Sequence of chain 3.A:
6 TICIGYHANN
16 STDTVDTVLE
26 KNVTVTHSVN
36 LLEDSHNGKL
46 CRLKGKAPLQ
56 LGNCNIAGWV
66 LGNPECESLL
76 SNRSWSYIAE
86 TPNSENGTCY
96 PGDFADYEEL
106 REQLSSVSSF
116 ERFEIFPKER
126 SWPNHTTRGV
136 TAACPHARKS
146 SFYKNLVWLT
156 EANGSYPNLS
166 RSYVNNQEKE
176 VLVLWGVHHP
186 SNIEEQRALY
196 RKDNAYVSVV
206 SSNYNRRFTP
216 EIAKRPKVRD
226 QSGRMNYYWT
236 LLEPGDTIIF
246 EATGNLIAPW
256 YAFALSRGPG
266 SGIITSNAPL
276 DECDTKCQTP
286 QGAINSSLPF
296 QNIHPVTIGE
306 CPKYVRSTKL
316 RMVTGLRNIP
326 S

Binding-site contacts:
Ligand atom C3 contacts residue ASN91 of chain 3.A at 3.8 Å.
Ligand atom C6 contacts residue ARG224 of chain 3.A at 4.1 Å.
Ligand atom O7 contacts residue ASN91 of chain 3.A at 2.8 Å (h-bond).
Ligand atom C7 contacts residue CYS94 of chain 3.A at 4.0 Å (hydrophobic).
Ligand atom C5 contacts residue ASN91 of chain 3.A at 3.6 Å.
Ligand atom O7 contacts residue GLY92 of chain 3.A at 4.5 Å.
Ligand atom C4 contacts residue ARG224 of chain 3.A at 4.2 Å.
Ligand atom N2 contacts residue ASN91 of chain 3.A at 3.0 Å (h-bond).
Ligand atom O7 contacts residue CYS94 of chain 3.A at 3.8 Å.
Ligand atom O7 contacts residue ASN68 of chain 3.A at 3.1 Å (h-bond).
Ligand atom C5 contacts residue ARG224 of chain 3.A at 4.5 Å.
Ligand atom O5 contacts residue GLU90 of chain 3.A at 4.5 Å.
Ligand atom N2 contacts residue ARG224 of chain 3.A at 3.8 Å.
Ligand atom C8 contacts residue ASN91 of chain 3.A at 4.4 Å.
Ligand atom O7 contacts residue ARG224 of chain 3.A at 4.2 Å.
Ligand atom C7 contacts residue ASN68 of chain 3.A at 3.7 Å.
Ligand atom C2 contacts residue ASN91 of chain 3.A at 2.5 Å.
Ligand atom C4 contacts residue ASN91 of chain 3.A at 4.2 Å.
Ligand atom O5 contacts residue ASN91 of chain 3.A at 2.3 Å (h-bond).
Ligand atom C8 contacts residue ASN68 of chain 3.A at 3.2 Å.
Ligand atom O5 contacts residue ARG224 of chain 3.A at 3.9 Å.
Ligand atom C8 contacts residue ARG224 of chain 3.A at 4.0 Å.
Ligand atom O6 contacts residue GLU90 of chain 3.A at 4.0 Å.
Ligand atom C7 contacts residue GLU70 of chain 3.A at 4.1 Å.
Ligand atom C8 contacts residue GLU70 of chain 3.A at 3.9 Å.
Ligand atom C2 contacts residue ARG224 of chain 3.A at 3.8 Å.
Ligand atom C8 contacts residue CYS139 of chain 3.A at 4.5 Å (hydrophobic).
Ligand atom N2 contacts residue GLU70 of chain 3.A at 4.1 Å.
Ligand atom C8 contacts residue CYS94 of chain 3.A at 3.6 Å (hydrophobic).
Ligand atom C1 contacts residue ASN91 of chain 3.A at 1.4 Å.
Ligand atom O6 contacts residue ARG224 of chain 3.A at 4.2 Å.
Ligand atom C7 contacts residue ASN91 of chain 3.A at 3.1 Å.
Ligand atom C8 contacts residue PRO69 of chain 3.A at 4.4 Å (hydrophobic).
Ligand atom C8 contacts residue PRO140 of chain 3.A at 4.2 Å (hydrophobic).
Ligand atom O3 contacts residue ARG224 of chain 3.A at 2.8 Å (salt-bridge).
Ligand atom C1 contacts residue GLU70 of chain 3.A at 4.5 Å.
Ligand atom C3 contacts residue ARG224 of chain 3.A at 3.7 Å.
Ligand atom C7 contacts residue ARG224 of chain 3.A at 3.8 Å.

A protein and the small-molecule ligand that binds it are described below.
Small molecule (SMILES): CC(=O)N[C@H]1[C@H](O[C@H]2[C@H](O)[C@@H](NC(C)=O)CO[C@@H]2CO)O[C@H](CO)[C@@H](O[C@@H]2O[C@H](CO)[C@@H](O)[C@H](O[C@H]3O[C@H](CO)[C@@H](O)[C@H](O)[C@@H]3O)[C@@H]2O)[C@@H]1O